A small-molecule ligand and the protein it binds are described below.
Small molecule (SMILES): Cc1cc(CCCOc2c(C)cc(-n3nnc(C)n3)cc2C)on1

Sequence of chain 22.A:
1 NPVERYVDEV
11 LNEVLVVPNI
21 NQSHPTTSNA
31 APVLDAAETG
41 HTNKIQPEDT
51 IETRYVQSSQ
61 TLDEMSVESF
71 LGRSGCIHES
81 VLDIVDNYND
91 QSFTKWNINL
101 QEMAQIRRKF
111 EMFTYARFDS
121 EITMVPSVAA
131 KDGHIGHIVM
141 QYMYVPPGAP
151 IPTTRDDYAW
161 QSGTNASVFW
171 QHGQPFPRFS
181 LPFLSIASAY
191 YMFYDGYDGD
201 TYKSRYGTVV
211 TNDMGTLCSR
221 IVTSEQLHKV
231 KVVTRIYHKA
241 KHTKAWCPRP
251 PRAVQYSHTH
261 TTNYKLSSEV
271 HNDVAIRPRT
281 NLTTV

Binding-site contacts:
Ligand atom C5B contacts residue TYR144 of chain 22.A at 3.7 Å (hydrophobic).
Ligand atom N1A contacts residue LEU217 of chain 22.A at 3.4 Å.
Ligand atom N2A contacts residue TYR144 of chain 22.A at 4.0 Å.
Ligand atom N3A contacts residue PHE179 of chain 22.A at 3.6 Å.
Ligand atom N3A contacts residue TYR144 of chain 22.A at 3.2 Å.
Ligand atom C4A contacts residue TYR144 of chain 22.A at 3.5 Å (hydrophobic).
Ligand atom C6B contacts residue ILE98 of chain 22.A at 3.8 Å (hydrophobic).
Ligand atom CM4 contacts residue TYR142 of chain 22.A at 3.9 Å (hydrophobic).
Ligand atom C1B contacts residue ILE98 of chain 22.A at 3.6 Å (hydrophobic).
Ligand atom O1B contacts residue ILE98 of chain 22.A at 3.1 Å.
Ligand atom CM6 contacts residue TYR144 of chain 22.A at 3.7 Å (hydrophobic).
Ligand atom N1A contacts residue MET124 of chain 22.A at 3.9 Å.
Ligand atom CM3 contacts residue TYR190 of chain 22.A at 3.8 Å (hydrophobic).
Ligand atom N5A contacts residue PHE179 of chain 22.A at 3.2 Å.
Ligand atom C1C contacts residue MET214 of chain 22.A at 3.4 Å (hydrophobic).
Ligand atom C3 contacts residue LEU100 of chain 22.A at 3.7 Å (hydrophobic).
Ligand atom N2 contacts residue MET214 of chain 22.A at 3.7 Å.
Ligand atom CM4 contacts residue VAL168 of chain 22.A at 3.9 Å (hydrophobic).
Ligand atom N2A contacts residue PHE179 of chain 22.A at 3.3 Å.
Ligand atom O1 contacts residue LEU100 of chain 22.A at 3.8 Å.
Ligand atom C4 contacts residue LEU100 of chain 22.A at 3.8 Å (hydrophobic).
Ligand atom C5 contacts residue MET214 of chain 22.A at 3.7 Å (hydrophobic).
Ligand atom O1 contacts residue MET214 of chain 22.A at 3.2 Å.
Ligand atom CM4 contacts residue TYR144 of chain 22.A at 3.8 Å (hydrophobic).
Ligand atom CM2 contacts residue ILE122 of chain 22.A at 3.9 Å (hydrophobic).
Ligand atom C4A contacts residue PHE179 of chain 22.A at 3.5 Å (hydrophobic).
Ligand atom N5A contacts residue LEU217 of chain 22.A at 3.7 Å.
Ligand atom CM4 contacts residue ALA166 of chain 22.A at 3.1 Å (hydrophobic).
Ligand atom N1A contacts residue PHE179 of chain 22.A at 3.2 Å.
Ligand atom C3C contacts residue LEU181 of chain 22.A at 4.0 Å (hydrophobic).
Ligand atom C1B contacts residue LEU181 of chain 22.A at 3.9 Å (hydrophobic).
Ligand atom CM6 contacts residue LEU184 of chain 22.A at 3.6 Å (hydrophobic).
Ligand atom C5 contacts residue LEU100 of chain 22.A at 4.0 Å (hydrophobic).
Ligand atom CM6 contacts residue LEU181 of chain 22.A at 3.8 Å (hydrophobic).
Ligand atom C4 contacts residue MET214 of chain 22.A at 4.0 Å (hydrophobic).
Ligand atom CM2 contacts residue ILE77 of chain 22.A at 3.9 Å (hydrophobic).
Ligand atom C5B contacts residue LEU181 of chain 22.A at 3.6 Å (hydrophobic).
Ligand atom N2 contacts residue LEU100 of chain 22.A at 3.8 Å.
Ligand atom C4 contacts residue TYR190 of chain 22.A at 3.8 Å (hydrophobic).
Ligand atom C6B contacts residue LEU181 of chain 22.A at 3.5 Å (hydrophobic).